Sequence of chain 1.A:
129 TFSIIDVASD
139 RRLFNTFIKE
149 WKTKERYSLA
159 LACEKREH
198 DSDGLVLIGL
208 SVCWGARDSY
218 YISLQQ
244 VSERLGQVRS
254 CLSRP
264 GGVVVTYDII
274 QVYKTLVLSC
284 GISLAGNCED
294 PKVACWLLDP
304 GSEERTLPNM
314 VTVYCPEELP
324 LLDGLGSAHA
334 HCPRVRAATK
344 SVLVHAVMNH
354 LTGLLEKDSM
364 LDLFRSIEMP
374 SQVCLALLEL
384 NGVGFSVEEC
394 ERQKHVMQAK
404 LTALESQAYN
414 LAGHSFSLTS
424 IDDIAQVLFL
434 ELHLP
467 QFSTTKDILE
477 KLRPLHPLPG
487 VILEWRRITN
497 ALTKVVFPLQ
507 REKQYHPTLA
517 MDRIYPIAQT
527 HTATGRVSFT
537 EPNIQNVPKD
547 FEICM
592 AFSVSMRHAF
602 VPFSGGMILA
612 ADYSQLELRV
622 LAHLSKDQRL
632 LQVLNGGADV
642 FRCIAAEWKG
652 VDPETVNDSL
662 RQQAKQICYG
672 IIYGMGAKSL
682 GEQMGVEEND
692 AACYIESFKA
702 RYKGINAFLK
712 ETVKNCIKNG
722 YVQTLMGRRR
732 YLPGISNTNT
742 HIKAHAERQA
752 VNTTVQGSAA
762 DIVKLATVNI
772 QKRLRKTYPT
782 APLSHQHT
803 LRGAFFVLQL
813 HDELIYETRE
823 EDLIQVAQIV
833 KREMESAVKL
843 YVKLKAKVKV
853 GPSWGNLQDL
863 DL

Binding-site contacts:
Ligand atom O6 contacts residue GLN667 of chain 1.A at 3.4 Å.
Ligand atom O3A contacts residue LYS666 of chain 1.A at 3.5 Å (salt-bridge).
Ligand atom O2B contacts residue MG1 of chain 1.E at 2.4 Å.
Ligand atom O2G contacts residue ARG662 of chain 1.A at 2.7 Å (salt-bridge).
Ligand atom O1A contacts residue LYS666 of chain 1.A at 3.2 Å (salt-bridge).
Ligand atom O1B contacts residue TYR670 of chain 1.A at 2.5 Å (h-bond).
Ligand atom O3G contacts residue LYS666 of chain 1.A at 2.7 Å (salt-bridge).
Ligand atom O2G contacts residue GLN616 of chain 1.A at 2.8 Å (h-bond).
Ligand atom O1B contacts residue GLN616 of chain 1.A at 3.3 Å.
Ligand atom O3' contacts residue TYR670 of chain 1.A at 2.8 Å (h-bond).
Ligand atom O3' contacts residue GLU618 of chain 1.A at 3.1 Å (salt-bridge).
Ligand atom C5' contacts residue ASP814 of chain 1.A at 3.3 Å.
Ligand atom O2B contacts residue LEU617 of chain 1.A at 3.0 Å (h-bond).
Ligand atom O3G contacts residue ARG662 of chain 1.A at 2.6 Å (salt-bridge).
Ligand atom O1G contacts residue MG1 of chain 1.E at 2.1 Å.
Ligand atom O4' contacts residue ARG532 of chain 1.A at 3.2 Å (salt-bridge).
Ligand atom O2B contacts residue ASP814 of chain 1.A at 3.3 Å (salt-bridge).
Ligand atom O1G contacts residue ASP613 of chain 1.A at 3.2 Å (salt-bridge).
Ligand atom O1B contacts residue PHE642 of chain 1.A at 3.1 Å.
Ligand atom O2B contacts residue TYR614 of chain 1.A at 3.3 Å (h-bond).
Ligand atom O1G contacts residue LYS849 of chain 1.A at 3.3 Å (salt-bridge).
Ligand atom O3B contacts residue LYS666 of chain 1.A at 3.4 Å (salt-bridge).
Ligand atom PG contacts residue ARG662 of chain 1.A at 3.5 Å.
Ligand atom PB contacts residue GLN616 of chain 1.A at 3.5 Å.
Ligand atom C2' contacts residue GLU618 of chain 1.A at 3.2 Å.
Ligand atom O3B contacts residue PHE642 of chain 1.A at 3.4 Å.
Ligand atom PB contacts residue MG1 of chain 1.E at 3.3 Å.
Ligand atom C2' contacts residue TYR670 of chain 1.A at 3.5 Å (hydrophobic).
Ligand atom C3' contacts residue TYR670 of chain 1.A at 3.4 Å (hydrophobic).
Ligand atom O2A contacts residue MG1 of chain 1.E at 2.9 Å.
Ligand atom O2G contacts residue LYS849 of chain 1.A at 3.6 Å (salt-bridge).
Ligand atom N2 contacts residue TYR674 of chain 1.A at 3.2 Å.
Ligand atom PG contacts residue MG1 of chain 1.E at 3.4 Å.
Ligand atom O2A contacts residue ASP814 of chain 1.A at 3.3 Å (salt-bridge).
Ligand atom O1G contacts residue TYR614 of chain 1.A at 3.2 Å (h-bond).
Ligand atom PG contacts residue GLN616 of chain 1.A at 3.5 Å.
Ligand atom O2B contacts residue GLN616 of chain 1.A at 3.4 Å (h-bond).
Ligand atom C1' contacts residue ARG532 of chain 1.A at 3.4 Å.
Ligand atom O3B contacts residue GLN616 of chain 1.A at 3.5 Å (h-bond).
Ligand atom O3B contacts residue MG1 of chain 1.E at 3.5 Å.

This small molecule binds to this protein.
Small molecule (SMILES): Nc1nc2c(ncn2[C@H]2C[C@H](O)[C@@H](CO[P](=O)(O)O[P](=O)(O)OP(=O)(O)O)O2)c(=O)[nH]1